This protein binds this small molecule.
Small molecule (SMILES): C[N+]1(C)[C@@H]2CC(OC(=O)[C@H](CO)c3ccccc3)C[C@H]1[C@@H]1O[C@@H]12

Sequence of chain 1.B:
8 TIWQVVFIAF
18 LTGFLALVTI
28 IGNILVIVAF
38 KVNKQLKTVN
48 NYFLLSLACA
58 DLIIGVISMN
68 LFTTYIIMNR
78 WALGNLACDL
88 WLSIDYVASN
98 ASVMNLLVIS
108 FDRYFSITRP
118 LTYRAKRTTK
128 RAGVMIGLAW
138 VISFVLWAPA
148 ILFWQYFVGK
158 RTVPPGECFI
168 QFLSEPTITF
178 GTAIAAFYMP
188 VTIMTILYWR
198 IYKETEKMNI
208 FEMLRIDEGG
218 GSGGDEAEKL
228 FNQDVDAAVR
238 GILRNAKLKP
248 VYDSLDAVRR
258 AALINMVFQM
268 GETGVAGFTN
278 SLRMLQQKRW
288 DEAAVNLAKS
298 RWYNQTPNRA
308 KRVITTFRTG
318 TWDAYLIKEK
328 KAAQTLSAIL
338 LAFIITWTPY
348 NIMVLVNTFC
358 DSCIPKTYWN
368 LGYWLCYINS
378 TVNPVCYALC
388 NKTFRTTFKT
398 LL

Binding-site contacts:
Ligand atom C14 contacts residue TYR347 of chain 1.B at 3.9 Å (hydrophobic).
Ligand atom C10 contacts residue ASN348 of chain 1.B at 3.5 Å.
Ligand atom C14 contacts residue TYR93 of chain 1.B at 4.0 Å (hydrophobic).
Ligand atom C17 contacts residue TRP344 of chain 1.B at 3.8 Å (hydrophobic).
Ligand atom O11 contacts residue ASN348 of chain 1.B at 2.3 Å (h-bond).
Ligand atom C23 contacts residue CYS373 of chain 1.B at 3.5 Å (hydrophobic).
Ligand atom C14 contacts residue TYR370 of chain 1.B at 3.9 Å (hydrophobic).
Ligand atom C21 contacts residue CYS373 of chain 1.B at 4.0 Å (hydrophobic).
Ligand atom C16 contacts residue TYR93 of chain 1.B at 3.9 Å (hydrophobic).
Ligand atom C05 contacts residue ALA183 of chain 1.B at 3.8 Å (hydrophobic).
Ligand atom C15 contacts residue TYR93 of chain 1.B at 4.0 Å (hydrophobic).
Ligand atom C16 contacts residue SER96 of chain 1.B at 3.8 Å.
Ligand atom C08 contacts residue TRP144 of chain 1.B at 4.1 Å (hydrophobic).
Ligand atom C07 contacts residue TRP144 of chain 1.B at 4.2 Å (hydrophobic).
Ligand atom O11 contacts residue ALA180 of chain 1.B at 3.6 Å.
Ligand atom O01 contacts residue TYR347 of chain 1.B at 3.1 Å.
Ligand atom C20 contacts residue TYR370 of chain 1.B at 3.5 Å (hydrophobic).
Ligand atom C20 contacts residue ASP92 of chain 1.B at 3.2 Å.
Ligand atom O01 contacts residue ASN348 of chain 1.B at 3.5 Å (h-bond).
Ligand atom C06 contacts residue ALA183 of chain 1.B at 3.5 Å (hydrophobic).
Ligand atom C10 contacts residue ALA180 of chain 1.B at 3.8 Å (hydrophobic).
Ligand atom O18 contacts residue SER96 of chain 1.B at 2.7 Å (h-bond).
Ligand atom C07 contacts residue SER96 of chain 1.B at 4.2 Å.
Ligand atom O18 contacts residue ASP92 of chain 1.B at 3.2 Å (salt-bridge).
Ligand atom C08 contacts residue SER96 of chain 1.B at 4.1 Å.
Ligand atom C07 contacts residue ASN97 of chain 1.B at 4.1 Å.
Ligand atom C13 contacts residue TYR347 of chain 1.B at 4.2 Å (hydrophobic).
Ligand atom O12 contacts residue TRP344 of chain 1.B at 4.1 Å.
Ligand atom C02 contacts residue TYR347 of chain 1.B at 4.0 Å (hydrophobic).
Ligand atom C22 contacts residue CYS373 of chain 1.B at 4.0 Å (hydrophobic).
Ligand atom C21 contacts residue TYR370 of chain 1.B at 3.2 Å (hydrophobic).
Ligand atom C06 contacts residue TRP344 of chain 1.B at 4.2 Å (hydrophobic).
Ligand atom C23 contacts residue TRP344 of chain 1.B at 4.0 Å (hydrophobic).
Ligand atom C22 contacts residue TRP344 of chain 1.B at 4.1 Å (hydrophobic).
Ligand atom C17 contacts residue SER96 of chain 1.B at 3.4 Å.
Ligand atom C15 contacts residue TYR370 of chain 1.B at 3.6 Å (hydrophobic).
Ligand atom C09 contacts residue TYR93 of chain 1.B at 3.4 Å (hydrophobic).
Ligand atom N19 contacts residue TYR370 of chain 1.B at 3.9 Å.
Ligand atom C20 contacts residue TYR374 of chain 1.B at 3.4 Å (hydrophobic).
Ligand atom C08 contacts residue TYR93 of chain 1.B at 3.4 Å (hydrophobic).